Binding-site contacts:
Ligand atom C3 contacts residue ASN290 of chain 1.B at 3.9 Å.
Ligand atom C8 contacts residue ARG281 of chain 1.B at 4.5 Å.
Ligand atom C6 contacts residue VAL291 of chain 1.B at 4.3 Å (hydrophobic).
Ligand atom O7 contacts residue THR285 of chain 1.B at 2.8 Å (h-bond).
Ligand atom O5 contacts residue ASN290 of chain 1.B at 2.4 Å (h-bond).
Ligand atom C1 contacts residue ASN290 of chain 1.B at 1.4 Å.
Ligand atom C6 contacts residue SER292 of chain 1.B at 3.8 Å.
Ligand atom N2 contacts residue ASN290 of chain 1.B at 3.0 Å (h-bond).
Ligand atom C5 contacts residue ARG281 of chain 1.B at 3.6 Å.
Ligand atom O6 contacts residue SER292 of chain 1.B at 4.3 Å.
Ligand atom C7 contacts residue ASN290 of chain 1.B at 3.4 Å.
Ligand atom O5 contacts residue ARG281 of chain 1.B at 3.9 Å.
Ligand atom O7 contacts residue ARG281 of chain 1.B at 3.5 Å (salt-bridge).
Ligand atom C5 contacts residue ASN290 of chain 1.B at 3.6 Å.
Ligand atom C7 contacts residue THR285 of chain 1.B at 3.8 Å.
Ligand atom C6 contacts residue ARG281 of chain 1.B at 4.2 Å.
Ligand atom C4 contacts residue ASN290 of chain 1.B at 4.3 Å.
Ligand atom C8 contacts residue ILE282 of chain 1.B at 3.8 Å (hydrophobic).
Ligand atom N2 contacts residue ARG281 of chain 1.B at 3.9 Å.
Ligand atom C2 contacts residue ASN290 of chain 1.B at 2.6 Å.
Ligand atom O7 contacts residue ASN290 of chain 1.B at 3.0 Å (h-bond).
Ligand atom C7 contacts residue ARG281 of chain 1.B at 3.9 Å.
Ligand atom C1 contacts residue ARG281 of chain 1.B at 3.9 Å.

Sequence of chain 1.B:
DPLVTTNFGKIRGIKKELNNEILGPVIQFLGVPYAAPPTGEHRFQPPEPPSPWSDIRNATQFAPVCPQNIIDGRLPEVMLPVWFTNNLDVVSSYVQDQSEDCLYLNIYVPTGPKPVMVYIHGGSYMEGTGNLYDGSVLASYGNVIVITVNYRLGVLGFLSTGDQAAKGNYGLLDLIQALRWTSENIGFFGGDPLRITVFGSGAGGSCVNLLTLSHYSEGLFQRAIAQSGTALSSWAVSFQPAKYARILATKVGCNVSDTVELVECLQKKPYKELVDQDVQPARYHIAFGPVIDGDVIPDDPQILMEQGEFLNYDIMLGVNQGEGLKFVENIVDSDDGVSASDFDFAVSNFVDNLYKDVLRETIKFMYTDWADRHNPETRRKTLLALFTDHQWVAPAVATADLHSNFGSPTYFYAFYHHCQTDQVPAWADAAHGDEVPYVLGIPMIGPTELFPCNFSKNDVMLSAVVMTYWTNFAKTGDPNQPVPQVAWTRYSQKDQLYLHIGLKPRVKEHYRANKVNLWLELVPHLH

A small-molecule ligand and the protein it binds are described below.
Small molecule (SMILES): CC(=O)N[C@@H]1[C@@H](O)[C@H](O)[C@@H](CO)O[C@H]1O